The small molecule below binds the protein below.
Small molecule (SMILES): C/C=C/C(=O)N1CC[C@@H](n2c(=O)n(-c3ccc(Oc4ccccc4)cc3)c3c(N)ncnc32)C1

Binding-site contacts:
Ligand atom C23 contacts residue ARG36 of chain 1.A at 3.1 Å.
Ligand atom C20 contacts residue CYS87 of chain 1.A at 2.7 Å (hydrophobic).
Ligand atom N21 contacts residue ALA34 of chain 1.A at 3.1 Å.
Ligand atom C20 contacts residue CYS133 of chain 1.A at 3.4 Å (hydrophobic).
Ligand atom C31 contacts residue ASP145 of chain 1.A at 3.4 Å.
Ligand atom C24 contacts residue SER144 of chain 1.A at 3.2 Å.
Ligand atom C31 contacts residue VAL64 of chain 1.A at 3.4 Å (hydrophobic).
Ligand atom C32 contacts residue MET55 of chain 1.A at 3.5 Å (hydrophobic).
Ligand atom C19 contacts residue ARG131 of chain 1.A at 3.6 Å.
Ligand atom C30 contacts residue SER144 of chain 1.A at 3.4 Å.
Ligand atom C27 contacts residue THR80 of chain 1.A at 3.7 Å.
Ligand atom C24 contacts residue ARG36 of chain 1.A at 3.0 Å.
Ligand atom C33 contacts residue MET148 of chain 1.A at 3.7 Å (hydrophobic).
Ligand atom C19 contacts residue CYS87 of chain 1.A at 1.7 Å (hydrophobic).
Ligand atom C31 contacts residue SER144 of chain 1.A at 3.7 Å.
Ligand atom C26 contacts residue THR80 of chain 1.A at 3.4 Å.
Ligand atom O28 contacts residue THR80 of chain 1.A at 3.5 Å.
Ligand atom N1 contacts residue MET83 of chain 1.A at 3.2 Å (h-bond).
Ligand atom N14 contacts residue CYS87 of chain 1.A at 3.6 Å (h-bond).
Ligand atom C32 contacts residue ASP145 of chain 1.A at 3.4 Å.
Ligand atom C29 contacts residue THR80 of chain 1.A at 3.7 Å.
Ligand atom C20 contacts residue ARG131 of chain 1.A at 2.8 Å.
Ligand atom C23 contacts residue SER144 of chain 1.A at 3.5 Å.
Ligand atom C15 contacts residue CYS87 of chain 1.A at 3.6 Å (hydrophobic).
Ligand atom N21 contacts residue THR80 of chain 1.A at 3.1 Å (h-bond).
Ligand atom C12 contacts residue VAL22 of chain 1.A at 3.4 Å (hydrophobic).
Ligand atom C24 contacts residue ASP145 of chain 1.A at 3.2 Å.
Ligand atom C16 contacts residue CYS87 of chain 1.A at 3.3 Å (hydrophobic).
Ligand atom C34 contacts residue ASP145 of chain 1.A at 3.6 Å.
Ligand atom N21 contacts residue GLU81 of chain 1.A at 2.7 Å (salt-bridge).
Ligand atom C18 contacts residue CYS87 of chain 1.A at 2.8 Å (hydrophobic).
Ligand atom C20 contacts residue LEU134 of chain 1.A at 3.7 Å (hydrophobic).
Ligand atom C30 contacts residue VAL64 of chain 1.A at 3.6 Å (hydrophobic).
Ligand atom C2 contacts residue MET83 of chain 1.A at 3.2 Å (hydrophobic).
Ligand atom N1 contacts residue ALA34 of chain 1.A at 3.6 Å.
Ligand atom C33 contacts residue MET55 of chain 1.A at 3.4 Å (hydrophobic).
Ligand atom O28 contacts residue ARG36 of chain 1.A at 3.1 Å (salt-bridge).
Ligand atom C25 contacts residue ARG36 of chain 1.A at 3.3 Å.
Ligand atom C12 contacts residue LEU14 of chain 1.A at 3.3 Å (hydrophobic).
Ligand atom C6 contacts residue ALA34 of chain 1.A at 3.5 Å (hydrophobic).

Sequence of chain 1.A:
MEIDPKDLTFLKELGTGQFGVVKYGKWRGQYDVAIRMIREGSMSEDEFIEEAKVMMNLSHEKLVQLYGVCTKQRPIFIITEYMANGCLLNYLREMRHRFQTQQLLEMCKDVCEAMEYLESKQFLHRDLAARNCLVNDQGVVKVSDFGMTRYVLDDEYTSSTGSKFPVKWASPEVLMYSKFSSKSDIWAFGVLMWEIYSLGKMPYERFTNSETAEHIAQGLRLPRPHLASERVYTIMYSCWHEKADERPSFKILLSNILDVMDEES